This small molecule binds to this protein.
Small molecule (SMILES): O=C1NC(=O)c2ccc(Br)cc2/C1=C/Nc1ccc(CN2CCCC2)cc1

Binding-site contacts:
Ligand atom C2 contacts residue LEU27 of chain 1.D at 3.7 Å (hydrophobic).
Ligand atom O2 contacts residue MET104 of chain 1.D at 2.6 Å (h-bond).
Ligand atom C13 contacts residue MET164 of chain 1.D at 3.5 Å (hydrophobic).
Ligand atom C15 contacts residue VAL35 of chain 1.D at 3.9 Å (hydrophobic).
Ligand atom C3 contacts residue MET104 of chain 1.D at 3.5 Å (hydrophobic).
Ligand atom BR1 contacts residue GLN29 of chain 1.D at 3.3 Å.
Ligand atom C4 contacts residue LEU27 of chain 1.D at 3.6 Å (hydrophobic).
Ligand atom C1 contacts residue LEU27 of chain 1.D at 4.0 Å (hydrophobic).
Ligand atom N3 contacts residue ALA53 of chain 1.D at 3.4 Å.
Ligand atom O2 contacts residue GLU102 of chain 1.D at 3.9 Å.
Ligand atom C5 contacts residue LEU27 of chain 1.D at 3.5 Å (hydrophobic).
Ligand atom O2 contacts residue LEU103 of chain 1.D at 3.3 Å.
Ligand atom C11 contacts residue ARG106 of chain 1.D at 3.9 Å.
Ligand atom C21 contacts residue MET164 of chain 1.D at 3.7 Å (hydrophobic).
Ligand atom C21 contacts residue MET104 of chain 1.D at 3.6 Å (hydrophobic).
Ligand atom C20 contacts residue ALA53 of chain 1.D at 3.7 Å (hydrophobic).
Ligand atom C16 contacts residue VAL35 of chain 1.D at 3.7 Å (hydrophobic).
Ligand atom C2 contacts residue GLY107 of chain 1.D at 3.9 Å.
Ligand atom C21 contacts residue ALA53 of chain 1.D at 3.6 Å (hydrophobic).
Ligand atom N3 contacts residue GLU102 of chain 1.D at 3.2 Å (salt-bridge).
Ligand atom C3 contacts residue GLY107 of chain 1.D at 3.8 Å.
Ligand atom C1 contacts residue THR105 of chain 1.D at 3.3 Å.
Ligand atom BR1 contacts residue GLY30 of chain 1.D at 3.8 Å.
Ligand atom C3 contacts residue LEU27 of chain 1.D at 3.8 Å (hydrophobic).
Ligand atom O2 contacts residue MET164 of chain 1.D at 3.8 Å.
Ligand atom C20 contacts residue GLU102 of chain 1.D at 3.9 Å.
Ligand atom O2 contacts residue ALA53 of chain 1.D at 3.9 Å.
Ligand atom BR1 contacts residue VAL35 of chain 1.D at 3.6 Å.
Ligand atom O1 contacts residue VAL85 of chain 1.D at 3.5 Å.
Ligand atom C2 contacts residue MET104 of chain 1.D at 3.2 Å (hydrophobic).
Ligand atom N2 contacts residue LEU27 of chain 1.D at 3.9 Å.
Ligand atom C4 contacts residue GLY107 of chain 1.D at 3.8 Å.
Ligand atom C12 contacts residue LEU27 of chain 1.D at 3.9 Å (hydrophobic).
Ligand atom O1 contacts residue MET101 of chain 1.D at 3.4 Å.
Ligand atom N2 contacts residue MET164 of chain 1.D at 3.6 Å.
Ligand atom C1 contacts residue ARG25 of chain 1.D at 3.8 Å.
Ligand atom O1 contacts residue GLU102 of chain 1.D at 3.9 Å.
Ligand atom C2 contacts residue THR105 of chain 1.D at 3.6 Å.
Ligand atom C12 contacts residue MET164 of chain 1.D at 3.4 Å (hydrophobic).
Ligand atom N2 contacts residue MET104 of chain 1.D at 3.1 Å (h-bond).

Sequence of chain 1.D:
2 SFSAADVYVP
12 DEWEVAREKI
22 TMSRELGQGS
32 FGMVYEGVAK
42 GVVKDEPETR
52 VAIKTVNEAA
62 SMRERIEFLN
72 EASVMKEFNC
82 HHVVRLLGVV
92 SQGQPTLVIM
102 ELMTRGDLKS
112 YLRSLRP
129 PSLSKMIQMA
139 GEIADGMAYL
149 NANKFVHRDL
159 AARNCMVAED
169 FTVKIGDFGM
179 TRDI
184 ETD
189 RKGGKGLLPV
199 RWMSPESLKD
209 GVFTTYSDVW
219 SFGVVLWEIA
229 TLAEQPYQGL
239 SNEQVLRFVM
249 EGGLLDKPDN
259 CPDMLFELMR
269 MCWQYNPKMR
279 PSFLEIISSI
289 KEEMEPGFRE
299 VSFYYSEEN